Sequence of chain 1.C:
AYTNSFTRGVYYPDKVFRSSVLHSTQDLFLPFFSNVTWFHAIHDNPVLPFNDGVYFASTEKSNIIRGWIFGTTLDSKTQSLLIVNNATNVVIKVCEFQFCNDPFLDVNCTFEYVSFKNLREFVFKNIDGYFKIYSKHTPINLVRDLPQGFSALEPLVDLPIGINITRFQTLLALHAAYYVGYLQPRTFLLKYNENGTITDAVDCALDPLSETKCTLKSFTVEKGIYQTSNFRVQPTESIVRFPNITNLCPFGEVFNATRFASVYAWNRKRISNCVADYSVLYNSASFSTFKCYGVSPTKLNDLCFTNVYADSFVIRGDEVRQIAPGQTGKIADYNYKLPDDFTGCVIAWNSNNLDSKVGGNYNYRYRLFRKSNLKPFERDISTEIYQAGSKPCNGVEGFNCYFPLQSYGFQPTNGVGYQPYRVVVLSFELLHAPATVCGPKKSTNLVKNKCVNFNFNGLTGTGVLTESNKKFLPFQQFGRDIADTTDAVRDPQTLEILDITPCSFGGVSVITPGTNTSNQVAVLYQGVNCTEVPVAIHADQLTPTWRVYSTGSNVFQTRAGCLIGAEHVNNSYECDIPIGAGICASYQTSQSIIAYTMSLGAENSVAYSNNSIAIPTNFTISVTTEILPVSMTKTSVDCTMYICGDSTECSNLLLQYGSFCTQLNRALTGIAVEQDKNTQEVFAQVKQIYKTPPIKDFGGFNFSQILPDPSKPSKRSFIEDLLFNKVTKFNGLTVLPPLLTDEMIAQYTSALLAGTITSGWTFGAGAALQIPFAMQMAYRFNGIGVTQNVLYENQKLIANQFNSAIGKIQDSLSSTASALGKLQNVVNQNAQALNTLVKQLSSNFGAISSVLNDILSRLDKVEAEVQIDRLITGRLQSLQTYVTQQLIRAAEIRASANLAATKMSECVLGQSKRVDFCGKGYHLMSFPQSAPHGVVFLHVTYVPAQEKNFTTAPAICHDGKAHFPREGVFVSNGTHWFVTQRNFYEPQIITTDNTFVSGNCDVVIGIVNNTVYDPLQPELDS

This small molecule binds to this protein.
Small molecule (SMILES): CC(=O)N[C@@H]1[C@@H](O)[C@H](O)[C@@H](CO)O[C@H]1O

Binding-site contacts:
Ligand atom N2 contacts residue ASN1072 of chain 1.C at 3.0 Å (h-bond).
Ligand atom C5 contacts residue ASN1072 of chain 1.C at 3.7 Å.
Ligand atom O5 contacts residue ASN1072 of chain 1.C at 2.3 Å (h-bond).
Ligand atom C2 contacts residue ASN1072 of chain 1.C at 2.5 Å.
Ligand atom O7 contacts residue ASN1072 of chain 1.C at 3.0 Å (h-bond).
Ligand atom C8 contacts residue ASN1072 of chain 1.C at 3.9 Å.
Ligand atom C3 contacts residue ASN1072 of chain 1.C at 3.8 Å.
Ligand atom C1 contacts residue ASN1072 of chain 1.C at 1.4 Å.
Ligand atom C7 contacts residue ASN1072 of chain 1.C at 3.2 Å.
Ligand atom C8 contacts residue GLU1070 of chain 1.C at 3.8 Å.
Ligand atom O7 contacts residue GLU1070 of chain 1.C at 4.3 Å.
Ligand atom C4 contacts residue ASN1072 of chain 1.C at 4.2 Å.